This small molecule binds to this protein.
Small molecule (SMILES): CCCCNC(=O)[C@H](C)C[C@H](O)[C@@H](N)C[C@H](Cc1ccc(OC)c(OCCCOC)c1)C(C)C

Binding-site contacts:
Ligand atom O30 contacts residue SER84 of chain 1.B at 2.8 Å (h-bond).
Ligand atom C29 contacts residue SER84 of chain 1.B at 3.7 Å.
Ligand atom O3 contacts residue TYR20 of chain 1.B at 2.9 Å (h-bond).
Ligand atom O25 contacts residue ASP38 of chain 1.B at 2.6 Å (salt-bridge).
Ligand atom C22 contacts residue TYR83 of chain 1.B at 3.8 Å (hydrophobic).
Ligand atom C34 contacts residue ILE137 of chain 1.B at 3.7 Å (hydrophobic).
Ligand atom C24 contacts residue ASP38 of chain 1.B at 3.3 Å.
Ligand atom C5 contacts residue GLN19 of chain 1.B at 3.7 Å.
Ligand atom C10 contacts residue GLY228 of chain 1.B at 3.7 Å.
Ligand atom O3 contacts residue GLN19 of chain 1.B at 3.5 Å.
Ligand atom C19 contacts residue VAL36 of chain 1.B at 3.6 Å (hydrophobic).
Ligand atom C2 contacts residue TYR162 of chain 1.B at 3.1 Å (hydrophobic).
Ligand atom C35 contacts residue ARG82 of chain 1.B at 2.7 Å.
Ligand atom C6 contacts residue GLY228 of chain 1.B at 3.3 Å.
Ligand atom C2 contacts residue TYR20 of chain 1.B at 3.5 Å (hydrophobic).
Ligand atom C21 contacts residue ASP38 of chain 1.B at 3.4 Å.
Ligand atom C35 contacts residue ILE137 of chain 1.B at 3.6 Å (hydrophobic).
Ligand atom C9 contacts residue ALA122 of chain 1.B at 3.6 Å (hydrophobic).
Ligand atom O30 contacts residue TYR83 of chain 1.B at 3.4 Å.
Ligand atom C32 contacts residue TYR83 of chain 1.B at 3.5 Å (hydrophobic).
Ligand atom C32 contacts residue ARG82 of chain 1.B at 3.4 Å.
Ligand atom C19 contacts residue ASP38 of chain 1.B at 3.1 Å.
Ligand atom C27 contacts residue GLY40 of chain 1.B at 3.5 Å.
Ligand atom C28 contacts residue SER84 of chain 1.B at 3.7 Å.
Ligand atom C5 contacts residue VAL36 of chain 1.B at 3.7 Å (hydrophobic).
Ligand atom O25 contacts residue ASP226 of chain 1.B at 3.1 Å (salt-bridge).
Ligand atom C26 contacts residue ASP226 of chain 1.B at 3.4 Å.
Ligand atom C34 contacts residue ARG82 of chain 1.B at 3.6 Å.
Ligand atom C4 contacts residue GLY228 of chain 1.B at 3.4 Å.
Ligand atom C27 contacts residue SER84 of chain 1.B at 3.8 Å.
Ligand atom N31 contacts residue GLY40 of chain 1.B at 3.0 Å (h-bond).
Ligand atom N23 contacts residue THR85 of chain 1.B at 3.7 Å.
Ligand atom C9 contacts residue GLN19 of chain 1.B at 3.6 Å.
Ligand atom C29 contacts residue GLY40 of chain 1.B at 3.7 Å.
Ligand atom C33 contacts residue GLY40 of chain 1.B at 3.8 Å.
Ligand atom C2 contacts residue THR227 of chain 1.B at 2.8 Å.
Ligand atom C28 contacts residue LEU224 of chain 1.B at 3.8 Å (hydrophobic).
Ligand atom C16 contacts residue THR85 of chain 1.B at 3.6 Å.
Ligand atom C26 contacts residue SER84 of chain 1.B at 3.3 Å.
Ligand atom C9 contacts residue PRO118 of chain 1.B at 3.8 Å (hydrophobic).

Sequence of chain 1.B:
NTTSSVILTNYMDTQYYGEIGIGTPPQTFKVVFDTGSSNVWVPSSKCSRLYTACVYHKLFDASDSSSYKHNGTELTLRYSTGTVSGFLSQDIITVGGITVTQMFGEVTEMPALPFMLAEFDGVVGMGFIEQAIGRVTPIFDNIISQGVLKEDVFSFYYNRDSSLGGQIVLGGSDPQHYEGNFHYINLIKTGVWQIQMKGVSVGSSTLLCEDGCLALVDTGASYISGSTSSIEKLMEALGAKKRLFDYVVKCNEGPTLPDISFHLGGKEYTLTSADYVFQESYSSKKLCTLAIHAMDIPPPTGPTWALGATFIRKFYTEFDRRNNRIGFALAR